Sequence of chain 1.B:
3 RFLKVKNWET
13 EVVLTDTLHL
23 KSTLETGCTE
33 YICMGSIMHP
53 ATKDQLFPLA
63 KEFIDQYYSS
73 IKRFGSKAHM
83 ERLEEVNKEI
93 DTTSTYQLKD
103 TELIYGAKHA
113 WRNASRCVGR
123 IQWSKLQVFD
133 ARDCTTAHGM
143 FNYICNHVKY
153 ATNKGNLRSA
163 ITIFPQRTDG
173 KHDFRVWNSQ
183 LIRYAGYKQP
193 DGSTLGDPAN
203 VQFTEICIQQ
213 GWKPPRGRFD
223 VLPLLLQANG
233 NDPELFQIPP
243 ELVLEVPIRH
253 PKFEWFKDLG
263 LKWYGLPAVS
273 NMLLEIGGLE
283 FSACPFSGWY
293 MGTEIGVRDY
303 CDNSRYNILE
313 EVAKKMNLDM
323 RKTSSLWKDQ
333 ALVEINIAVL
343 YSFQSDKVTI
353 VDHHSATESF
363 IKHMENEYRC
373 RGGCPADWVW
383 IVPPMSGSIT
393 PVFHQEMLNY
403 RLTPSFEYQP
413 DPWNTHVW

Binding-site contacts:
Ligand atom C03 contacts residue PRO269 of chain 1.B at 4.0 Å (hydrophobic).
Ligand atom C03 contacts residue HEM1 of chain 1.G at 3.2 Å.
Ligand atom C08 contacts residue GLU296 of chain 1.B at 3.4 Å.
Ligand atom C04 contacts residue HEM1 of chain 1.G at 3.8 Å.
Ligand atom C02 contacts residue GLU296 of chain 1.B at 3.4 Å.
Ligand atom C14 contacts residue ARG185 of chain 1.B at 3.7 Å.
Ligand atom C09 contacts residue PRO269 of chain 1.B at 4.0 Å (hydrophobic).
Ligand atom C14 contacts residue GLN182 of chain 1.B at 3.7 Å.
Ligand atom C15 contacts residue GLN182 of chain 1.B at 3.8 Å.
Ligand atom C17 contacts residue HEM1 of chain 1.G at 3.9 Å.
Ligand atom C21 contacts residue H4B1 of chain 1.H at 3.9 Å.
Ligand atom C02 contacts residue TRP291 of chain 1.B at 3.6 Å (hydrophobic).
Ligand atom C07 contacts residue GLY290 of chain 1.B at 3.9 Å.
Ligand atom N02 contacts residue TRP291 of chain 1.B at 2.6 Å (h-bond).
Ligand atom F13 contacts residue GLN182 of chain 1.B at 3.7 Å.
Ligand atom N01 contacts residue GLU296 of chain 1.B at 2.6 Å (salt-bridge).
Ligand atom C02 contacts residue HEM1 of chain 1.G at 3.6 Å.
Ligand atom C02 contacts residue PRO269 of chain 1.B at 3.8 Å (hydrophobic).
Ligand atom N02 contacts residue PRO269 of chain 1.B at 4.0 Å.
Ligand atom C07 contacts residue PHE288 of chain 1.B at 3.7 Å (hydrophobic).
Ligand atom N02 contacts residue TYR292 of chain 1.B at 3.5 Å.
Ligand atom N01 contacts residue PRO269 of chain 1.B at 3.9 Å.
Ligand atom C18 contacts residue GLN182 of chain 1.B at 3.5 Å.
Ligand atom C12 contacts residue GLN182 of chain 1.B at 3.5 Å.
Ligand atom C16 contacts residue HEM1 of chain 1.G at 3.7 Å.
Ligand atom C12 contacts residue TYR292 of chain 1.B at 4.0 Å (hydrophobic).
Ligand atom C05 contacts residue VAL271 of chain 1.B at 3.7 Å (hydrophobic).
Ligand atom N02 contacts residue GLU296 of chain 1.B at 2.6 Å (salt-bridge).
Ligand atom F13 contacts residue ARG185 of chain 1.B at 3.1 Å.
Ligand atom C03 contacts residue TRP291 of chain 1.B at 3.9 Å (hydrophobic).
Ligand atom C06 contacts residue GLU296 of chain 1.B at 3.4 Å.
Ligand atom C11 contacts residue GLN182 of chain 1.B at 4.0 Å.
Ligand atom C08 contacts residue HEM1 of chain 1.G at 3.8 Å.
Ligand atom C07 contacts residue HEM1 of chain 1.G at 3.4 Å.
Ligand atom C13 contacts residue TYR266 of chain 1.B at 3.8 Å (hydrophobic).
Ligand atom N02 contacts residue HEM1 of chain 1.G at 3.4 Å.
Ligand atom C09 contacts residue GLU296 of chain 1.B at 4.0 Å.
Ligand atom N02 contacts residue MET293 of chain 1.B at 3.9 Å.
Ligand atom F13 contacts residue TYR266 of chain 1.B at 2.8 Å.
Ligand atom C13 contacts residue GLN182 of chain 1.B at 3.5 Å.

A protein and the small-molecule ligand that binds it are described below.
Small molecule (SMILES): CNCCCc1cc(F)cc(CCc2cc(C)cc(N)n2)c1